This protein binds this small molecule.
Small molecule (SMILES): CC(=O)N[C@H]1[C@H]([C@H](O)[C@H](O)CO)O[C@@](O[C@H]2[C@@H](O)[C@@H](CO)O[C@@H](O[C@H]3[C@H](O)[C@@H](O)[C@H](O)O[C@@H]3CO)[C@@H]2O)(C(=O)O)C[C@@H]1O

Binding-site contacts:
Ligand atom O1B contacts residue TYR72 of chain 47.C at 4.4 Å.
Ligand atom C6 contacts residue TYR72 of chain 47.C at 3.9 Å (hydrophobic).
Ligand atom O4 contacts residue ASN80 of chain 47.C at 4.3 Å.
Ligand atom O1A contacts residue ARG77 of chain 47.C at 3.0 Å (salt-bridge).
Ligand atom C5 contacts residue TYR72 of chain 47.C at 3.6 Å (hydrophobic).
Ligand atom O6 contacts residue ASN93 of chain 47.C at 3.4 Å (h-bond).
Ligand atom O4 contacts residue ARG289 of chain 47.C at 4.5 Å.
Ligand atom O1A contacts residue TYR72 of chain 47.C at 3.6 Å.
Ligand atom C4 contacts residue GLY78 of chain 47.C at 3.2 Å.
Ligand atom C11 contacts residue TYR72 of chain 47.C at 4.3 Å (hydrophobic).
Ligand atom C11 contacts residue ASP85 of chain 47.D at 4.0 Å.
Ligand atom C1 contacts residue ARG77 of chain 47.C at 3.3 Å.
Ligand atom C1 contacts residue GLY78 of chain 47.C at 4.2 Å.
Ligand atom C4 contacts residue TYR72 of chain 47.C at 3.4 Å (hydrophobic).
Ligand atom O8 contacts residue ARG77 of chain 47.C at 3.6 Å (salt-bridge).
Ligand atom C2 contacts residue GLY78 of chain 47.C at 4.1 Å.
Ligand atom O3 contacts residue GLY78 of chain 47.C at 3.4 Å.
Ligand atom O10 contacts residue THR291 of chain 47.C at 4.4 Å.
Ligand atom C4 contacts residue HIS298 of chain 47.C at 3.8 Å.
Ligand atom O3 contacts residue VAL296 of chain 47.C at 4.4 Å.
Ligand atom O4 contacts residue THR291 of chain 47.C at 3.3 Å.
Ligand atom O4 contacts residue ILE79 of chain 47.C at 3.7 Å.
Ligand atom C3 contacts residue GLY78 of chain 47.C at 3.9 Å.
Ligand atom O4 contacts residue TYR72 of chain 47.C at 3.8 Å.
Ligand atom C6 contacts residue ASN93 of chain 47.C at 3.7 Å.
Ligand atom C3 contacts residue ARG77 of chain 47.C at 4.2 Å.
Ligand atom O4 contacts residue GLY78 of chain 47.C at 3.1 Å.
Ligand atom O10 contacts residue ASN293 of chain 47.C at 4.5 Å.
Ligand atom N5 contacts residue TYR72 of chain 47.C at 3.1 Å (h-bond).
Ligand atom O1B contacts residue ARG77 of chain 47.C at 2.7 Å (salt-bridge).
Ligand atom C2 contacts residue ARG77 of chain 47.C at 4.4 Å.
Ligand atom C1 contacts residue TYR72 of chain 47.C at 4.3 Å (hydrophobic).
Ligand atom O1A contacts residue GLY78 of chain 47.C at 3.8 Å.
Ligand atom C4 contacts residue ARG77 of chain 47.C at 4.4 Å.
Ligand atom O1A contacts residue HIS298 of chain 47.C at 4.3 Å.
Ligand atom O4 contacts residue HIS298 of chain 47.C at 3.2 Å (h-bond).
Ligand atom C10 contacts residue TYR72 of chain 47.C at 4.0 Å (hydrophobic).
Ligand atom C3 contacts residue HIS298 of chain 47.C at 3.5 Å.
Ligand atom O9 contacts residue ARG77 of chain 47.C at 3.8 Å.
Ligand atom C3 contacts residue GLY78 of chain 47.C at 4.3 Å.

Sequence of chain 47.C:
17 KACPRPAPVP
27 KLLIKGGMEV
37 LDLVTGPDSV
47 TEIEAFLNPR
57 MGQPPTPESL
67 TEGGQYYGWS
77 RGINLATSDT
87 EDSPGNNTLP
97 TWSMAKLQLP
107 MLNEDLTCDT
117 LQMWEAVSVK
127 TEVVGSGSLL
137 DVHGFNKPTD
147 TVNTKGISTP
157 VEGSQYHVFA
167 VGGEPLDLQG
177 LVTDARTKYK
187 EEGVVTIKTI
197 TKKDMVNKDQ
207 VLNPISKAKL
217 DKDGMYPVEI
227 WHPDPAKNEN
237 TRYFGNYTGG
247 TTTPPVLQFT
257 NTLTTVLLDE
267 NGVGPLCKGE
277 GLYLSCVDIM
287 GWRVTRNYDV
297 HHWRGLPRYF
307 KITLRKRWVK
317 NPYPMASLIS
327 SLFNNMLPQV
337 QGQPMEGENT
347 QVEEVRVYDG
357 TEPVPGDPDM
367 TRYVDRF

Sequence of chain 47.D:
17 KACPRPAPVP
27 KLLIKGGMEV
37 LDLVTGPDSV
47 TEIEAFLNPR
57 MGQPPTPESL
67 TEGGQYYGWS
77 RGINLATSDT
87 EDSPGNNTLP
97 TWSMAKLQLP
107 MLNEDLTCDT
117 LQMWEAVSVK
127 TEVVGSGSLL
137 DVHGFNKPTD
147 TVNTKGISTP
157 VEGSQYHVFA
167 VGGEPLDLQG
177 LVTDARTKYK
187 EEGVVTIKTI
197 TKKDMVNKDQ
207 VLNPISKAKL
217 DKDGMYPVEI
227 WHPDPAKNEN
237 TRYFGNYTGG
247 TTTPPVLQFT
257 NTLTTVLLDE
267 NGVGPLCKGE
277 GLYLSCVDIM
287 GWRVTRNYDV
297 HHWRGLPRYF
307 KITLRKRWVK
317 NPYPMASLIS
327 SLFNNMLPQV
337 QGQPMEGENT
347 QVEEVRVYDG